Sequence of chain 1.Q:
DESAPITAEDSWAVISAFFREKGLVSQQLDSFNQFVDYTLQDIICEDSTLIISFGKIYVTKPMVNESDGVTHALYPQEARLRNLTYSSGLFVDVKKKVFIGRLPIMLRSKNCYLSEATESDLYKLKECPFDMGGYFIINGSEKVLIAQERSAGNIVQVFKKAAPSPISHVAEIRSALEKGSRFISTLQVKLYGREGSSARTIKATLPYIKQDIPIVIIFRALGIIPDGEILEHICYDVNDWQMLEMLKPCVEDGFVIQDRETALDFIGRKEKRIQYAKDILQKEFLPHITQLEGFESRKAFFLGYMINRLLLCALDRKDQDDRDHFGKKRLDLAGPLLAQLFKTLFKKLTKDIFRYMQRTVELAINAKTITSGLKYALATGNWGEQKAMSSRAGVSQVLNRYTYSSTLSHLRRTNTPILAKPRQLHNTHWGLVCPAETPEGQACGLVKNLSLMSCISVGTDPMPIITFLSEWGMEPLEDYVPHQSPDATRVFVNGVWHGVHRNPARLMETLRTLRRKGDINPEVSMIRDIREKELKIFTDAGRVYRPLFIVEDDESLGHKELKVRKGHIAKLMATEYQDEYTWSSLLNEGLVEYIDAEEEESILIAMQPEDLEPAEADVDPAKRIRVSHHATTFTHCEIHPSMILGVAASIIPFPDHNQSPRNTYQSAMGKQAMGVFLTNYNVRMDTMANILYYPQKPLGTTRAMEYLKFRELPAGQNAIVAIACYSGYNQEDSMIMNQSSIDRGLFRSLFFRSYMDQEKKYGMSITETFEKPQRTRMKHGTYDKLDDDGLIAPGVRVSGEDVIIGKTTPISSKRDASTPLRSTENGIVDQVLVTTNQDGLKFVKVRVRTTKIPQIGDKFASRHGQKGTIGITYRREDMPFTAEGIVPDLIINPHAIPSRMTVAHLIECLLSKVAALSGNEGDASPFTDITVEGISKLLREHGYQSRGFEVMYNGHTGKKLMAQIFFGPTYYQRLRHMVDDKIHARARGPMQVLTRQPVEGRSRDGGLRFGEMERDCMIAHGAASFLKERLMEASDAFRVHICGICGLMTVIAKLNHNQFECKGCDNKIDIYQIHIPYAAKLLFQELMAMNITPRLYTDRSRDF

Binding-site contacts:
Ligand atom C5' contacts residue LYS1102 of chain 1.P at 3.4 Å.
Ligand atom C1' contacts residue HIS1387 of chain 1.P at 4.3 Å.
Ligand atom C4' contacts residue HIS1387 of chain 1.P at 3.6 Å.
Ligand atom O4' contacts residue HIS1387 of chain 1.P at 4.2 Å.
Ligand atom C4' contacts residue LYS1102 of chain 1.P at 4.5 Å.
Ligand atom OP1 contacts residue LYS1102 of chain 1.P at 3.7 Å.
Ligand atom C3' contacts residue LEU508 of chain 1.Q at 4.0 Å (hydrophobic).
Ligand atom C5' contacts residue LEU508 of chain 1.Q at 3.5 Å (hydrophobic).
Ligand atom O5' contacts residue LEU508 of chain 1.Q at 2.4 Å (h-bond).
Ligand atom O4' contacts residue HIS1387 of chain 1.P at 4.0 Å.
Ligand atom O3' contacts residue LYS1102 of chain 1.P at 3.9 Å.
Ligand atom P contacts residue LEU508 of chain 1.Q at 4.2 Å.
Ligand atom OP1 contacts residue LEU508 of chain 1.Q at 3.5 Å.
Ligand atom O3' contacts residue HIS1387 of chain 1.P at 3.7 Å.
Ligand atom C5' contacts residue LEU508 of chain 1.Q at 4.1 Å (hydrophobic).
Ligand atom C5' contacts residue HIS1387 of chain 1.P at 3.5 Å.
Ligand atom C4' contacts residue HIS1387 of chain 1.P at 4.1 Å.
Ligand atom C4' contacts residue LEU508 of chain 1.Q at 3.6 Å (hydrophobic).
Ligand atom O5' contacts residue LYS1102 of chain 1.P at 4.3 Å.
Ligand atom OP1 contacts residue ALA1108 of chain 1.P at 4.1 Å.
Ligand atom O3' contacts residue LEU508 of chain 1.Q at 3.3 Å.
Ligand atom P contacts residue LYS1102 of chain 1.P at 4.3 Å.

A small-molecule ligand and the protein it binds are described below.
Small molecule (SMILES): Cc1cn([C@H]2C[C@H](O[P](=O)(O)OC[C@H]3O[C@@H](n4cnc5c(N)ncnc54)C[C@@H]3O[P](=O)(O)OC[C@H]3O[C@@H](n4ccc(N)nc4=O)C[C@@H]3O[P](=O)(O)OC[C@H]3O[C@@H](n4cc(C)c(=O)[nH]c4=O)C[C@@H]3O)[C@@H](CO[P](=O)(O)O[C@H]3C[C@H](n4ccc(N)nc4=O)O[C@@H]3CO[P](=O)(O)O[C@H]3C[C@H](n4cnc5c(N)ncnc54)O[C@@H]3CO)O2)c(=O)[nH]c1=O

Sequence of chain 1.P:
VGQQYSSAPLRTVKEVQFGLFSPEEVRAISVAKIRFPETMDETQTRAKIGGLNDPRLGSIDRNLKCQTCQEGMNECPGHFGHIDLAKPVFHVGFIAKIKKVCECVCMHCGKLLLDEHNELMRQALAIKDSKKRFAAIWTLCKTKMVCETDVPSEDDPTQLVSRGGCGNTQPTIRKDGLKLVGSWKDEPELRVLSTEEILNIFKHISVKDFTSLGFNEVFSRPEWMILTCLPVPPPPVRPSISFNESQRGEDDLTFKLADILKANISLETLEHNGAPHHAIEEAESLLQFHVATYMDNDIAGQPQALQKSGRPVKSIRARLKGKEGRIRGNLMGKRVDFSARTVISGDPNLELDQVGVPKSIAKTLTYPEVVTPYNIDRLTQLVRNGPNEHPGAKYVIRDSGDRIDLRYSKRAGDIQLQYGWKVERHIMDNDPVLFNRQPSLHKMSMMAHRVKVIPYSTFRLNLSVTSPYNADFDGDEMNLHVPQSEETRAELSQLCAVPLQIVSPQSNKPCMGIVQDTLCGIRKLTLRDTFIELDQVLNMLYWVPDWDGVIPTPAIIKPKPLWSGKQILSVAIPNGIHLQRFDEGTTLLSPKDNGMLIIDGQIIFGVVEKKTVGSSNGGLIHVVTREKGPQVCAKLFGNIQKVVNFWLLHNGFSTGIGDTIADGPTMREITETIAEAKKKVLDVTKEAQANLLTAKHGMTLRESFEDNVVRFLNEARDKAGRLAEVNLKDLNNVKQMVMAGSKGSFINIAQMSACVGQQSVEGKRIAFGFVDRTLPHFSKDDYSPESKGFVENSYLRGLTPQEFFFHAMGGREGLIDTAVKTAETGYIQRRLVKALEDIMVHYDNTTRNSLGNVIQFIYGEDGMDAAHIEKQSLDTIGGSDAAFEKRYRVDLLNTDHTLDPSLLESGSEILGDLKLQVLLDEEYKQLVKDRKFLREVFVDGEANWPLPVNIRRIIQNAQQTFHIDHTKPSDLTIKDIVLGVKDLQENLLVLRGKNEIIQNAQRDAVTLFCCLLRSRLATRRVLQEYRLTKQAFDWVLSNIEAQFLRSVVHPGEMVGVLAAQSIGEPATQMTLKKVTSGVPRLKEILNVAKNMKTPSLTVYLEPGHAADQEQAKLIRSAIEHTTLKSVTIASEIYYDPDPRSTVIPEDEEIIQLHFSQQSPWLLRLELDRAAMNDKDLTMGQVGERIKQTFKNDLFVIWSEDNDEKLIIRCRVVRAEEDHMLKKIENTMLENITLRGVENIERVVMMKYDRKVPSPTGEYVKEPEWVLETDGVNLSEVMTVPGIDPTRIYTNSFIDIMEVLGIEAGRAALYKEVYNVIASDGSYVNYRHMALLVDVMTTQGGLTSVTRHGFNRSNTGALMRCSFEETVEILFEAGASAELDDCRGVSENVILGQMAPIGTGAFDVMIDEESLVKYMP